A protein and the small-molecule ligand that binds it are described below.
Small molecule (SMILES): CC(=O)N[C@H]1[C@H](O[C@H]2[C@H](O)[C@@H](NC(C)=O)CO[C@@H]2CO[C@@H]2O[C@@H](C)[C@@H](O)[C@@H](O)[C@@H]2O)O[C@H](CO)[C@@H](O)[C@@H]1O

Sequence of chain 1.A:
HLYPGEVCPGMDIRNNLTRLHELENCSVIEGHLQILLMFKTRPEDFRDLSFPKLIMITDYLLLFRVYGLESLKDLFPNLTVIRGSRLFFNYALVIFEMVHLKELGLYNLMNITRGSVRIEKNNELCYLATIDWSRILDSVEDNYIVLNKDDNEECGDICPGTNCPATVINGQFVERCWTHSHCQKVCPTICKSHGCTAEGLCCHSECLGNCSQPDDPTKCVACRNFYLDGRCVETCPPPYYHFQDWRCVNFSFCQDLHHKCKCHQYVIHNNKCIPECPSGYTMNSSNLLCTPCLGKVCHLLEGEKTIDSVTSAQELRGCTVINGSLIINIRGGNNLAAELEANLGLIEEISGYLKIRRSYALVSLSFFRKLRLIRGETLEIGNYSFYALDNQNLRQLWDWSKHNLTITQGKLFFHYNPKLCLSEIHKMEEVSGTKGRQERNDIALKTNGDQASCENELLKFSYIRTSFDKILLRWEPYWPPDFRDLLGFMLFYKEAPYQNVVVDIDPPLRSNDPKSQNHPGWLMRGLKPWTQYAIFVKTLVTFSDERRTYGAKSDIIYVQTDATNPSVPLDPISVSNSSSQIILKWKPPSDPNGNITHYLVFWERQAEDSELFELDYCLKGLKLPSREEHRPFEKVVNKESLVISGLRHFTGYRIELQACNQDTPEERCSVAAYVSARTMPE

Binding-site contacts:
Ligand atom C8 contacts residue ASN255 of chain 1.A at 4.4 Å.
Ligand atom C2 contacts residue ASN255 of chain 1.A at 2.5 Å.
Ligand atom N2 contacts residue ASN255 of chain 1.A at 2.9 Å (h-bond).
Ligand atom O7 contacts residue ASN255 of chain 1.A at 3.1 Å (h-bond).
Ligand atom O5 contacts residue ASN255 of chain 1.A at 2.4 Å (h-bond).
Ligand atom O3 contacts residue ASP234 of chain 1.A at 3.6 Å (salt-bridge).
Ligand atom C6 contacts residue ARG252 of chain 1.A at 3.4 Å.
Ligand atom C1 contacts residue ASN255 of chain 1.A at 1.4 Å.
Ligand atom C4 contacts residue ASN255 of chain 1.A at 4.2 Å.
Ligand atom C3 contacts residue ASN255 of chain 1.A at 3.8 Å.
Ligand atom C7 contacts residue ASN255 of chain 1.A at 3.2 Å.
Ligand atom C5 contacts residue ASN255 of chain 1.A at 3.7 Å.
Ligand atom C6 contacts residue PHE258 of chain 1.A at 4.3 Å (hydrophobic).
Ligand atom O7 contacts residue TYR245 of chain 1.A at 4.4 Å.
Ligand atom C1 contacts residue SER257 of chain 1.A at 4.4 Å.